Sequence of chain 2.M:
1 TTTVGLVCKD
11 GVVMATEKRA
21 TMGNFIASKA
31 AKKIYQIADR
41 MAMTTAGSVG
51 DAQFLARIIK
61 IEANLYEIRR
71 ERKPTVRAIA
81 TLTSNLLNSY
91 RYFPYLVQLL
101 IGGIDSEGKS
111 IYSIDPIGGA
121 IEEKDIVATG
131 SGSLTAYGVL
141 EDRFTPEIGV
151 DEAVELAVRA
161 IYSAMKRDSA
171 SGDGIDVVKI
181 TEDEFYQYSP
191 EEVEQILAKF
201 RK

Binding-site contacts:
Ligand atom N1 contacts residue ASP115 of chain 2.N at 4.0 Å.
Ligand atom CB1 contacts residue VAL49 of chain 2.M at 3.5 Å (hydrophobic).
Ligand atom CA2 contacts residue THR21 of chain 2.M at 4.0 Å.
Ligand atom CB3 contacts residue LYS33 of chain 2.M at 3.8 Å.
Ligand atom CB3 contacts residue THR1 of chain 2.M at 3.2 Å.
Ligand atom CA2 contacts residue GLY47 of chain 2.M at 3.0 Å.
Ligand atom N2 contacts residue VAL49 of chain 2.M at 3.9 Å.
Ligand atom CD4 contacts residue SER48 of chain 2.M at 3.9 Å.
Ligand atom C19 contacts residue THR45 of chain 2.M at 3.9 Å.
Ligand atom O3 contacts residue GLY47 of chain 2.M at 3.4 Å (h-bond).
Ligand atom CE3 contacts residue LYS32 of chain 2.M at 3.0 Å.
Ligand atom O1 contacts residue SER48 of chain 2.M at 3.7 Å.
Ligand atom CB3 contacts residue THR45 of chain 2.M at 3.8 Å.
Ligand atom O2 contacts residue THR21 of chain 2.M at 3.2 Å (h-bond).
Ligand atom C19 contacts residue VAL49 of chain 2.M at 4.0 Å (hydrophobic).
Ligand atom CD2 contacts residue ALA27 of chain 2.M at 3.4 Å (hydrophobic).
Ligand atom C2 contacts residue VAL49 of chain 2.M at 3.9 Å (hydrophobic).
Ligand atom C1 contacts residue THR21 of chain 2.M at 3.5 Å.
Ligand atom C2 contacts residue GLY47 of chain 2.M at 3.4 Å.
Ligand atom N3 contacts residue THR1 of chain 2.M at 3.4 Å (h-bond).
Ligand atom CD4 contacts residue GLY47 of chain 2.M at 3.7 Å.
Ligand atom CA3 contacts residue GLY47 of chain 2.M at 3.9 Å.
Ligand atom CD2 contacts residue MET22 of chain 2.M at 3.6 Å (hydrophobic).
Ligand atom C3 contacts residue LYS33 of chain 2.M at 3.7 Å.
Ligand atom CB2 contacts residue GLY47 of chain 2.M at 3.6 Å.
Ligand atom CG1 contacts residue ASP115 of chain 2.N at 3.7 Å.
Ligand atom CA1 contacts residue THR21 of chain 2.M at 3.2 Å.
Ligand atom N3 contacts residue GLY47 of chain 2.M at 2.8 Å (h-bond).
Ligand atom CG3 contacts residue VAL49 of chain 2.M at 3.4 Å (hydrophobic).
Ligand atom CA3 contacts residue LYS33 of chain 2.M at 3.8 Å.
Ligand atom O2 contacts residue ALA20 of chain 2.M at 3.3 Å.
Ligand atom C3 contacts residue GLY47 of chain 2.M at 3.9 Å.
Ligand atom CA3 contacts residue THR1 of chain 2.M at 2.3 Å.
Ligand atom N2 contacts residue THR21 of chain 2.M at 2.9 Å (h-bond).
Ligand atom C3 contacts residue THR1 of chain 2.M at 1.3 Å.
Ligand atom CD1 contacts residue ASP115 of chain 2.N at 3.9 Å.
Ligand atom O1 contacts residue VAL49 of chain 2.M at 3.2 Å (h-bond).
Ligand atom C1 contacts residue VAL49 of chain 2.M at 3.7 Å (hydrophobic).
Ligand atom O3 contacts residue THR1 of chain 2.M at 2.1 Å (h-bond).
Ligand atom CD1 contacts residue ILE121 of chain 2.N at 3.6 Å (hydrophobic).

Sequence of chain 2.N:
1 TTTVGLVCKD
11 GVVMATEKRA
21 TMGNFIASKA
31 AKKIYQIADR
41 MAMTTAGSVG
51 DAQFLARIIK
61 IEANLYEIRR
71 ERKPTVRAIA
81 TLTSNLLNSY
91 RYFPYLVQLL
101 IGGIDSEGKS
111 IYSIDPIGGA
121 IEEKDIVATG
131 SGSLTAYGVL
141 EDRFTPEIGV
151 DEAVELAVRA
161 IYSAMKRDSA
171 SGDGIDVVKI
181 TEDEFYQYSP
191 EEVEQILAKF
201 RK

A protein and the small-molecule ligand that binds it are described below.
Small molecule (SMILES): CCCC[C@@H](C=O)NC(=O)[C@H](CC(C)C)NC(=O)[C@H](CC(C)C)NC(C)=O